A protein and the small-molecule ligand that binds it are described below.
Small molecule (SMILES): Cc1[nH]ncc1-c1cc2nc([C@@H]3CC4CCN3CC4)[nH]c(=O)c2s1

Sequence of chain 1.A:
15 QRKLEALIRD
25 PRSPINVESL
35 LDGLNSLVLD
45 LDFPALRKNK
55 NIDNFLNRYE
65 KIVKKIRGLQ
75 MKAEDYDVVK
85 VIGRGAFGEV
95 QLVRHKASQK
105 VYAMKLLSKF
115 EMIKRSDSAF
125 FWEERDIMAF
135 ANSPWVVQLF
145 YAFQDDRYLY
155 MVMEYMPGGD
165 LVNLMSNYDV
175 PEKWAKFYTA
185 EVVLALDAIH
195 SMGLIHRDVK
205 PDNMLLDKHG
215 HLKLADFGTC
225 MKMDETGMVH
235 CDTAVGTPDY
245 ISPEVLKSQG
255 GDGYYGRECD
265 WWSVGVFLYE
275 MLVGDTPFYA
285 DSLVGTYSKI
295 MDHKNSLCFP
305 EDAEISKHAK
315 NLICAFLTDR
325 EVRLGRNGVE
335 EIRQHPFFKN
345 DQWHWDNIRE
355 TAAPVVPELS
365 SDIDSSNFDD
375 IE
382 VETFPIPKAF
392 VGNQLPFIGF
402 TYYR

Binding-site contacts:
Ligand atom C6 contacts residue LEU209 of chain 1.A at 3.6 Å (hydrophobic).
Ligand atom C23 contacts residue ARG88 of chain 1.A at 3.5 Å.
Ligand atom C1 contacts residue VAL141 of chain 1.A at 3.6 Å (hydrophobic).
Ligand atom C15 contacts residue LYS109 of chain 1.A at 3.9 Å.
Ligand atom C1 contacts residue GLU158 of chain 1.A at 3.4 Å.
Ligand atom C27 contacts residue ASP220 of chain 1.A at 3.4 Å.
Ligand atom C1 contacts residue ALA107 of chain 1.A at 3.9 Å (hydrophobic).
Ligand atom S18 contacts residue MET157 of chain 1.A at 3.9 Å.
Ligand atom C22 contacts residue GLY89 of chain 1.A at 3.3 Å.
Ligand atom N5 contacts residue MET160 of chain 1.A at 3.0 Å (h-bond).
Ligand atom S18 contacts residue ALA219 of chain 1.A at 3.9 Å.
Ligand atom C7 contacts residue LEU209 of chain 1.A at 3.3 Å (hydrophobic).
Ligand atom N3 contacts residue GLU158 of chain 1.A at 3.2 Å (salt-bridge).
Ligand atom C15 contacts residue ASP220 of chain 1.A at 4.0 Å.
Ligand atom N5 contacts residue PHE372 of chain 1.A at 4.0 Å.
Ligand atom C2 contacts residue ALA107 of chain 1.A at 3.5 Å (hydrophobic).
Ligand atom C10 contacts residue VAL94 of chain 1.A at 3.8 Å (hydrophobic).
Ligand atom C26 contacts residue ASP220 of chain 1.A at 3.3 Å.
Ligand atom N3 contacts residue MET160 of chain 1.A at 3.0 Å (h-bond).
Ligand atom N5 contacts residue ALA107 of chain 1.A at 3.9 Å.
Ligand atom C9 contacts residue VAL94 of chain 1.A at 3.9 Å (hydrophobic).
Ligand atom C6 contacts residue ILE86 of chain 1.A at 3.8 Å (hydrophobic).
Ligand atom O16 contacts residue GLU128 of chain 1.A at 3.7 Å.
Ligand atom C6 contacts residue PHE372 of chain 1.A at 3.9 Å (hydrophobic).
Ligand atom N5 contacts residue TYR159 of chain 1.A at 3.8 Å.
Ligand atom O16 contacts residue ASP220 of chain 1.A at 3.7 Å.
Ligand atom C8 contacts residue LEU209 of chain 1.A at 3.5 Å (hydrophobic).
Ligand atom C23 contacts residue GLY89 of chain 1.A at 3.5 Å.
Ligand atom N11 contacts residue VAL94 of chain 1.A at 3.6 Å.
Ligand atom N3 contacts residue ALA107 of chain 1.A at 3.4 Å.
Ligand atom C2 contacts residue GLU158 of chain 1.A at 3.7 Å.
Ligand atom C21 contacts residue GLY89 of chain 1.A at 3.7 Å.
Ligand atom N3 contacts residue TYR159 of chain 1.A at 3.6 Å.
Ligand atom N13 contacts residue ASP220 of chain 1.A at 3.5 Å (salt-bridge).
Ligand atom O16 contacts residue ALA219 of chain 1.A at 3.5 Å (h-bond).
Ligand atom C12 contacts residue VAL94 of chain 1.A at 3.9 Å (hydrophobic).
Ligand atom O16 contacts residue LYS109 of chain 1.A at 3.4 Å.
Ligand atom C1 contacts residue MET157 of chain 1.A at 3.5 Å (hydrophobic).
Ligand atom S18 contacts residue LEU209 of chain 1.A at 3.9 Å.
Ligand atom C2 contacts residue LEU209 of chain 1.A at 3.8 Å (hydrophobic).